The small molecule below binds the protein below.
Small molecule (SMILES): CC(=O)N[C@H]1[C@H](O[C@H]2[C@H](O)[C@@H](NC(C)=O)CO[C@@H]2CO)O[C@H](CO)[C@@H](O)[C@@H]1O

Binding-site contacts:
Ligand atom C7 contacts residue ASN118 of chain 1.E at 3.1 Å.
Ligand atom C5 contacts residue ASN118 of chain 1.E at 3.5 Å.
Ligand atom O7 contacts residue ASP290 of chain 1.E at 4.5 Å.
Ligand atom C8 contacts residue ASN118 of chain 1.E at 3.5 Å.
Ligand atom O5 contacts residue ASN118 of chain 1.E at 2.2 Å (h-bond).
Ligand atom O7 contacts residue ASN118 of chain 1.E at 3.7 Å.
Ligand atom C8 contacts residue ASN106 of chain 1.E at 4.0 Å.
Ligand atom C8 contacts residue VAL104 of chain 1.E at 3.7 Å (hydrophobic).
Ligand atom C6 contacts residue TYR135 of chain 1.E at 3.9 Å (hydrophobic).
Ligand atom N2 contacts residue ASN118 of chain 1.E at 2.8 Å (h-bond).
Ligand atom C1 contacts residue ASN118 of chain 1.E at 1.4 Å.
Ligand atom O6 contacts residue ASN118 of chain 1.E at 4.4 Å.
Ligand atom O7 contacts residue TYR135 of chain 1.E at 4.3 Å.
Ligand atom C2 contacts residue ASN118 of chain 1.E at 2.5 Å.
Ligand atom C1 contacts residue TYR135 of chain 1.E at 3.7 Å (hydrophobic).
Ligand atom C5 contacts residue TYR135 of chain 1.E at 3.5 Å (hydrophobic).
Ligand atom C3 contacts residue ASN118 of chain 1.E at 3.8 Å.
Ligand atom O5 contacts residue TYR135 of chain 1.E at 3.3 Å.
Ligand atom C4 contacts residue ASN118 of chain 1.E at 4.2 Å.

Sequence of chain 1.E:
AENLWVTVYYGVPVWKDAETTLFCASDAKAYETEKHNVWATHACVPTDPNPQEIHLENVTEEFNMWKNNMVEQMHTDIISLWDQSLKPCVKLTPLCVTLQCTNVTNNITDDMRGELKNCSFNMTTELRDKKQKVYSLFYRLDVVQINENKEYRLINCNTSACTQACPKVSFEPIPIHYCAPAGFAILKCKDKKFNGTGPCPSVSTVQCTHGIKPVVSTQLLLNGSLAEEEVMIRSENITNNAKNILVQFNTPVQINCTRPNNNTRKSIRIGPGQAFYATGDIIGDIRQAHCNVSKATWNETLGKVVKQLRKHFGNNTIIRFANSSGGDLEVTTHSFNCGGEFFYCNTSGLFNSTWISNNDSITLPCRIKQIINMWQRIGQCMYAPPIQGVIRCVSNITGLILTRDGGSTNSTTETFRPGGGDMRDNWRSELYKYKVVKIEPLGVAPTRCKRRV